The small molecule below binds the protein below.
Small molecule (SMILES): OC[C@H]1O[C@H](O)[C@@H](O)[C@@H](O)[C@@H]1O

Sequence of chain 1.C:
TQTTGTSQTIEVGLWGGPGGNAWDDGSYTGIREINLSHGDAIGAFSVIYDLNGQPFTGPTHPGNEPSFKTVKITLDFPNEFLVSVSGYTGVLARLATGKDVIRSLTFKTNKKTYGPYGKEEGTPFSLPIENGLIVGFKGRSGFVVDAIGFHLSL

Binding-site contacts:
Ligand atom C6 contacts residue PHE150 of chain 1.C at 3.7 Å (hydrophobic).
Ligand atom O1 contacts residue PHE150 of chain 1.C at 3.6 Å.
Ligand atom O6 contacts residue PHE150 of chain 1.C at 2.9 Å (h-bond).
Ligand atom C6 contacts residue VAL151 of chain 1.C at 3.7 Å (hydrophobic).
Ligand atom O6 contacts residue ASP153 of chain 1.C at 2.7 Å (salt-bridge).
Ligand atom O4 contacts residue GLY26 of chain 1.C at 3.5 Å.
Ligand atom C1 contacts residue GLY149 of chain 1.C at 4.5 Å.
Ligand atom O3 contacts residue GLY27 of chain 1.C at 2.8 Å (h-bond).
Ligand atom C5 contacts residue PHE150 of chain 1.C at 4.0 Å (hydrophobic).
Ligand atom O2 contacts residue PHE150 of chain 1.C at 4.4 Å.
Ligand atom C5 contacts residue LEU102 of chain 1.C at 4.4 Å (hydrophobic).
Ligand atom C6 contacts residue VAL108 of chain 1.C at 4.4 Å (hydrophobic).
Ligand atom C4 contacts residue ASP153 of chain 1.C at 3.4 Å.
Ligand atom O6 contacts residue VAL151 of chain 1.C at 3.1 Å (h-bond).
Ligand atom C3 contacts residue GLY27 of chain 1.C at 3.7 Å.
Ligand atom C3 contacts residue THR104 of chain 1.C at 4.3 Å.
Ligand atom O4 contacts residue THR104 of chain 1.C at 4.2 Å.
Ligand atom C5 contacts residue ASP153 of chain 1.C at 4.1 Å.
Ligand atom O6 contacts residue GLY149 of chain 1.C at 3.1 Å.
Ligand atom O4 contacts residue ASP153 of chain 1.C at 2.6 Å (salt-bridge).
Ligand atom C1 contacts residue PHE150 of chain 1.C at 3.3 Å (hydrophobic).
Ligand atom O3 contacts residue GLY26 of chain 1.C at 3.8 Å.
Ligand atom O4 contacts residue GLY27 of chain 1.C at 3.4 Å (h-bond).
Ligand atom C6 contacts residue ASP153 of chain 1.C at 3.5 Å.
Ligand atom O6 contacts residue SER148 of chain 1.C at 4.3 Å.
Ligand atom C2 contacts residue GLY149 of chain 1.C at 4.5 Å.
Ligand atom C6 contacts residue GLY149 of chain 1.C at 4.3 Å.
Ligand atom O5 contacts residue PHE150 of chain 1.C at 3.0 Å (h-bond).
Ligand atom O2 contacts residue GLY27 of chain 1.C at 4.0 Å.
Ligand atom C4 contacts residue GLY26 of chain 1.C at 4.2 Å.
Ligand atom O1 contacts residue THR104 of chain 1.C at 4.0 Å.
Ligand atom C4 contacts residue GLY27 of chain 1.C at 3.4 Å.
Ligand atom C6 contacts residue LEU102 of chain 1.C at 3.7 Å (hydrophobic).
Ligand atom C4 contacts residue GLY149 of chain 1.C at 4.3 Å.
Ligand atom C5 contacts residue GLY149 of chain 1.C at 4.3 Å.
Ligand atom O5 contacts residue GLY149 of chain 1.C at 3.8 Å.
Ligand atom C5 contacts residue THR104 of chain 1.C at 4.5 Å.
Ligand atom O2 contacts residue GLY149 of chain 1.C at 3.4 Å.